Binding-site contacts:
Ligand atom C7 contacts residue GLY52 of chain 1.A at 3.5 Å.
Ligand atom C3 contacts residue TRP54 of chain 1.A at 3.9 Å (hydrophobic).
Ligand atom O7 contacts residue TRP54 of chain 1.A at 3.9 Å.
Ligand atom C8 contacts residue GLY53 of chain 1.A at 4.0 Å.
Ligand atom C2 contacts residue GLY52 of chain 1.A at 3.7 Å.
Ligand atom C4 contacts residue TRP83 of chain 1.A at 4.2 Å (hydrophobic).
Ligand atom C2 contacts residue TRP54 of chain 1.A at 4.2 Å (hydrophobic).
Ligand atom N2 contacts residue GLY52 of chain 1.A at 2.7 Å (h-bond).
Ligand atom C8 contacts residue TRP54 of chain 1.A at 3.7 Å (hydrophobic).
Ligand atom C2 contacts residue TRP83 of chain 1.A at 4.4 Å (hydrophobic).
Ligand atom O1 contacts residue ASN80 of chain 1.A at 4.1 Å.
Ligand atom C4 contacts residue ASN46 of chain 1.A at 4.1 Å.
Ligand atom O1 contacts residue GLU79 of chain 1.A at 4.2 Å.
Ligand atom C3 contacts residue ASN46 of chain 1.A at 3.5 Å.
Ligand atom O5 contacts residue TRP83 of chain 1.A at 4.1 Å.
Ligand atom C8 contacts residue HIS59 of chain 1.A at 3.4 Å.
Ligand atom C3 contacts residue GLY52 of chain 1.A at 3.9 Å.
Ligand atom C5 contacts residue TRP83 of chain 1.A at 4.2 Å (hydrophobic).
Ligand atom N2 contacts residue TRP54 of chain 1.A at 3.4 Å (h-bond).
Ligand atom O3 contacts residue ASN46 of chain 1.A at 2.6 Å (h-bond).
Ligand atom O7 contacts residue GLU79 of chain 1.A at 3.0 Å (salt-bridge).
Ligand atom C7 contacts residue GLY78 of chain 1.A at 4.2 Å.
Ligand atom C8 contacts residue GLY52 of chain 1.A at 3.4 Å.
Ligand atom C8 contacts residue GLU79 of chain 1.A at 3.9 Å.
Ligand atom C6 contacts residue TRP83 of chain 1.A at 3.7 Å (hydrophobic).
Ligand atom C7 contacts residue GLU79 of chain 1.A at 3.8 Å.
Ligand atom C7 contacts residue TRP54 of chain 1.A at 3.7 Å (hydrophobic).
Ligand atom O7 contacts residue TRP83 of chain 1.A at 4.0 Å.
Ligand atom C1 contacts residue GLY52 of chain 1.A at 4.2 Å.
Ligand atom O7 contacts residue GLY78 of chain 1.A at 3.5 Å.
Ligand atom O3 contacts residue TRP54 of chain 1.A at 3.0 Å (h-bond).
Ligand atom C8 contacts residue GLY78 of chain 1.A at 4.3 Å.
Ligand atom O4 contacts residue ASN46 of chain 1.A at 3.0 Å (h-bond).
Ligand atom O3 contacts residue GLY52 of chain 1.A at 4.2 Å.

Sequence of chain 1.A:
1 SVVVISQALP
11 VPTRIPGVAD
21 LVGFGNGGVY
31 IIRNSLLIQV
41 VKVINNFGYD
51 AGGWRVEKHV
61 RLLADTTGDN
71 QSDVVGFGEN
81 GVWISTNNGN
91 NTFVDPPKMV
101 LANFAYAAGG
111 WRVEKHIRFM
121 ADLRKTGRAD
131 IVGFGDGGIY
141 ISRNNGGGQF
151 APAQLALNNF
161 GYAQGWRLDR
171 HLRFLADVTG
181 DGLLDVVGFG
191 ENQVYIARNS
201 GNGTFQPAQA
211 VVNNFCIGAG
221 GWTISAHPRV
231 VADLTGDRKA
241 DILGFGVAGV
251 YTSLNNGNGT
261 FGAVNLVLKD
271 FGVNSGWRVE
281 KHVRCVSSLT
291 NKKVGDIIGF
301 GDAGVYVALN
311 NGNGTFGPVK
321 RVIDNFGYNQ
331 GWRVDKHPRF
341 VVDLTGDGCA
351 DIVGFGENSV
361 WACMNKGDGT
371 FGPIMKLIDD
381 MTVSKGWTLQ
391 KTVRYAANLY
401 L

The protein below binds the small molecule below.
Small molecule (SMILES): CC(=O)N[C@@H]1[C@@H](O)[C@H](O)[C@@H](CO)O[C@H]1O